A small-molecule ligand and the protein it binds are described below.
Small molecule (SMILES): NC[C@@H]1O[C@H](O[C@H]2[C@@H](O)[C@H](O[C@@H]3[C@@H](O)[C@H](N)C[C@H](N)[C@H]3O[C@H]3O[C@H](CO)[C@@H](O)[C@H](O)[C@H]3N)O[C@@H]2CO)[C@H](N)[C@@H](O)[C@@H]1O

Sequence of chain 1.S:
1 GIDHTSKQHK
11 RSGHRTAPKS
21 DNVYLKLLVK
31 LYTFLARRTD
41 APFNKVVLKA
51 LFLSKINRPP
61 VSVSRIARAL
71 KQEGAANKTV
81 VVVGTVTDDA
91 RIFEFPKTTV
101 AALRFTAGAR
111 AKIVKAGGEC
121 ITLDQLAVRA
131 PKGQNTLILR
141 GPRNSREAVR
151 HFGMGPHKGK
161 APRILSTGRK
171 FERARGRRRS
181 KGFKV

Binding-site contacts:
Ligand atom O23 contacts residue ASP40 of chain 1.S at 3.9 Å.
Ligand atom C34 contacts residue PAR1 of chain 1.ZF at 3.2 Å.
Ligand atom O44 contacts residue PAR1 of chain 1.ZF at 4.4 Å.
Ligand atom C44 contacts residue PAR1 of chain 1.ZF at 3.3 Å.
Ligand atom C23 contacts residue PRO42 of chain 1.S at 4.2 Å (hydrophobic).
Ligand atom N64 contacts residue PAR1 of chain 1.ZF at 3.6 Å.
Ligand atom O62 contacts residue PRO42 of chain 1.S at 3.8 Å.
Ligand atom O34 contacts residue PAR1 of chain 1.ZF at 2.4 Å (h-bond).
Ligand atom O23 contacts residue PRO42 of chain 1.S at 3.8 Å.
Ligand atom C54 contacts residue PAR1 of chain 1.ZF at 4.0 Å.